This small molecule binds to this protein.
Small molecule (SMILES): CC(C)C[C@H](NC(=O)[C@H](CO)NC(=O)[C@H](Cc1cnc[nH]1)NC(=O)CNC(=O)[C@H](CO)NC(=O)[C@H](CO)NC(=O)[C@H](C)NC(=O)[C@H](CC(C)C)NC(=O)[C@@H](N)CC1=NC=NC1)C(=O)O

Sequence of chain 1.A:
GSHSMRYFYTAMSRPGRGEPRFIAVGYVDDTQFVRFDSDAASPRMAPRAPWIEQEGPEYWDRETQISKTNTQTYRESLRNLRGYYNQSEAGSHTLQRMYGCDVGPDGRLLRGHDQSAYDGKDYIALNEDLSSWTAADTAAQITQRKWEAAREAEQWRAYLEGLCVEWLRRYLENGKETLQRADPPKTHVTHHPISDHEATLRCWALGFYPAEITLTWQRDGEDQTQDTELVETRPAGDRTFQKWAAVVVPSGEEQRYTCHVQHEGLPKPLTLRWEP

Binding-site contacts:
Ligand atom CD1 contacts residue MET45 of chain 1.A at 3.4 Å (hydrophobic).
Ligand atom NE2 contacts residue ARG62 of chain 1.A at 3.4 Å (salt-bridge).
Ligand atom O contacts residue LYS146 of chain 1.A at 3.3 Å.
Ligand atom N contacts residue EDO1 of chain 1.G at 3.3 Å.
Ligand atom OXT contacts residue TYR84 of chain 1.A at 2.9 Å (h-bond).
Ligand atom OXT contacts residue THR143 of chain 1.A at 2.6 Å (h-bond).
Ligand atom O contacts residue TYR84 of chain 1.A at 3.3 Å (h-bond).
Ligand atom ND1 contacts residue GLU152 of chain 1.A at 3.2 Å (salt-bridge).
Ligand atom CE1 contacts residue ARG62 of chain 1.A at 3.1 Å.
Ligand atom CD2 contacts residue TRP167 of chain 1.A at 3.4 Å (hydrophobic).
Ligand atom CE1 contacts residue ALA150 of chain 1.A at 3.4 Å (hydrophobic).
Ligand atom O contacts residue TRP147 of chain 1.A at 3.1 Å (h-bond).
Ligand atom OG contacts residue THR69 of chain 1.A at 3.3 Å.
Ligand atom CA contacts residue GLU63 of chain 1.A at 3.4 Å.
Ligand atom CD2 contacts residue TYR9 of chain 1.A at 3.4 Å (hydrophobic).
Ligand atom CB contacts residue SER77 of chain 1.A at 3.1 Å.
Ligand atom ND1 contacts residue ALA150 of chain 1.A at 3.5 Å.
Ligand atom CB contacts residue TRP167 of chain 1.A at 3.4 Å (hydrophobic).
Ligand atom N contacts residue SER77 of chain 1.A at 2.9 Å (h-bond).
Ligand atom ND1 contacts residue ARG62 of chain 1.A at 3.4 Å (salt-bridge).
Ligand atom N contacts residue GLU152 of chain 1.A at 2.9 Å (salt-bridge).
Ligand atom OG contacts residue LYS146 of chain 1.A at 3.3 Å (salt-bridge).
Ligand atom CB contacts residue GLU152 of chain 1.A at 3.4 Å.
Ligand atom O contacts residue ARG62 of chain 1.A at 3.1 Å (salt-bridge).
Ligand atom O contacts residue LYS146 of chain 1.A at 2.9 Å (salt-bridge).
Ligand atom CG contacts residue GLU63 of chain 1.A at 3.5 Å.
Ligand atom N contacts residue TYR99 of chain 1.A at 3.0 Å (h-bond).
Ligand atom O contacts residue EDO1 of chain 1.G at 2.4 Å (h-bond).
Ligand atom O contacts residue ACT1 of chain 1.K at 2.7 Å (h-bond).
Ligand atom CA contacts residue SER77 of chain 1.A at 3.2 Å.
Ligand atom O contacts residue ASN80 of chain 1.A at 2.9 Å (h-bond).
Ligand atom CD2 contacts residue TYR99 of chain 1.A at 3.4 Å (hydrophobic).
Ligand atom OG contacts residue GLU76 of chain 1.A at 3.0 Å (salt-bridge).
Ligand atom CD2 contacts residue TYR7 of chain 1.A at 3.5 Å (hydrophobic).
Ligand atom N contacts residue TYR7 of chain 1.A at 2.6 Å (h-bond).
Ligand atom CA contacts residue TYR7 of chain 1.A at 3.4 Å (hydrophobic).
Ligand atom N contacts residue GLU63 of chain 1.A at 2.8 Å (salt-bridge).
Ligand atom OG contacts residue ASN70 of chain 1.A at 2.5 Å (h-bond).
Ligand atom N contacts residue TYR171 of chain 1.A at 2.8 Å (h-bond).
Ligand atom O contacts residue TYR159 of chain 1.A at 2.7 Å (h-bond).